Binding-site contacts:
Ligand atom CG2 contacts residue PHE76 of chain 13.B at 3.8 Å (hydrophobic).

This small molecule binds to this protein.
Small molecule (SMILES): CC(C)[C@H](NC(=O)[C@H](CCCN=C(N)N)NC(=O)[C@@H](N)CCC(=O)O)C(=O)N[C@H](C=O)CCCCN

Sequence of chain 13.B:
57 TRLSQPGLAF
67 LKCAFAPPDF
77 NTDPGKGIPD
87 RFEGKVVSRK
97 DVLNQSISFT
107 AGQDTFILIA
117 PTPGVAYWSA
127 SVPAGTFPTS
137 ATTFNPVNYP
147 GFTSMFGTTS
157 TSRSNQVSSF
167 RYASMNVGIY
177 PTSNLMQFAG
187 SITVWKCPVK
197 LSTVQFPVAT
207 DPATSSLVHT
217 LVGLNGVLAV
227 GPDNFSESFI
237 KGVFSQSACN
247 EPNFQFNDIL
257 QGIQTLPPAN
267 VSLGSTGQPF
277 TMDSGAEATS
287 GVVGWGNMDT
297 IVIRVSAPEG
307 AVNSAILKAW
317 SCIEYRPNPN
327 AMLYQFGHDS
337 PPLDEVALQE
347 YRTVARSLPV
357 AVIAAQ